Binding-site contacts:
Ligand atom C14 contacts residue 1PE1 of chain 2.F at 3.6 Å.
Ligand atom C12 contacts residue 1PE1 of chain 2.F at 3.9 Å.
Ligand atom O16 contacts residue PHE328 of chain 2.A at 3.8 Å.
Ligand atom N5 contacts residue 1PE1 of chain 2.F at 3.9 Å.
Ligand atom C11 contacts residue TYR118 of chain 2.A at 3.6 Å (hydrophobic).
Ligand atom N5 contacts residue PHE328 of chain 2.A at 3.5 Å.
Ligand atom O19 contacts residue GLY115 of chain 2.A at 3.4 Å.
Ligand atom C14 contacts residue PHE327 of chain 2.A at 3.5 Å (hydrophobic).
Ligand atom C13 contacts residue 1PE1 of chain 2.F at 3.6 Å.
Ligand atom O1 contacts residue TRP276 of chain 2.A at 3.9 Å.
Ligand atom O16 contacts residue HIS437 of chain 2.A at 3.8 Å.
Ligand atom N18 contacts residue 1PE1 of chain 2.F at 3.2 Å.
Ligand atom C15 contacts residue PHE328 of chain 2.A at 3.5 Å (hydrophobic).
Ligand atom C15 contacts residue 1PE1 of chain 2.F at 3.5 Å.
Ligand atom O16 contacts residue 1PE1 of chain 2.F at 3.2 Å.
Ligand atom O19 contacts residue SER197 of chain 2.A at 3.5 Å (h-bond).
Ligand atom C14 contacts residue PHE328 of chain 2.A at 3.6 Å (hydrophobic).
Ligand atom C13 contacts residue PHE328 of chain 2.A at 3.5 Å (hydrophobic).
Ligand atom C1 contacts residue PHE328 of chain 2.A at 3.6 Å (hydrophobic).
Ligand atom C5 contacts residue TYR67 of chain 2.A at 3.6 Å (hydrophobic).
Ligand atom C10 contacts residue TYR118 of chain 2.A at 3.6 Å (hydrophobic).
Ligand atom C10 contacts residue TYR331 of chain 2.A at 4.0 Å (hydrophobic).
Ligand atom O19 contacts residue 1PE1 of chain 2.F at 3.9 Å.
Ligand atom C10 contacts residue 1PE1 of chain 2.F at 3.9 Å.
Ligand atom N5 contacts residue TYR118 of chain 2.A at 2.8 Å (h-bond).
Ligand atom C12 contacts residue TYR118 of chain 2.A at 3.5 Å (hydrophobic).
Ligand atom C9 contacts residue TRP276 of chain 2.A at 3.8 Å (hydrophobic).
Ligand atom C6 contacts residue TYR67 of chain 2.A at 3.4 Å (hydrophobic).
Ligand atom O19 contacts residue GLY116 of chain 2.A at 3.9 Å.
Ligand atom C3 contacts residue TRP276 of chain 2.A at 3.8 Å (hydrophobic).
Ligand atom C1 contacts residue TYR118 of chain 2.A at 3.5 Å (hydrophobic).
Ligand atom O16 contacts residue PHE327 of chain 2.A at 3.8 Å.
Ligand atom C5 contacts residue TRP276 of chain 2.A at 3.7 Å (hydrophobic).
Ligand atom N4 contacts residue TRP276 of chain 2.A at 4.1 Å.
Ligand atom C1 contacts residue 1PE1 of chain 2.F at 3.6 Å.
Ligand atom C9 contacts residue TYR118 of chain 2.A at 3.9 Å (hydrophobic).
Ligand atom C17 contacts residue 1PE1 of chain 2.F at 3.9 Å.
Ligand atom C12 contacts residue PHE328 of chain 2.A at 3.4 Å (hydrophobic).
Ligand atom C7 contacts residue TRP276 of chain 2.A at 3.6 Å (hydrophobic).
Ligand atom C17 contacts residue TYR118 of chain 2.A at 3.8 Å (hydrophobic).

Sequence of chain 2.A:
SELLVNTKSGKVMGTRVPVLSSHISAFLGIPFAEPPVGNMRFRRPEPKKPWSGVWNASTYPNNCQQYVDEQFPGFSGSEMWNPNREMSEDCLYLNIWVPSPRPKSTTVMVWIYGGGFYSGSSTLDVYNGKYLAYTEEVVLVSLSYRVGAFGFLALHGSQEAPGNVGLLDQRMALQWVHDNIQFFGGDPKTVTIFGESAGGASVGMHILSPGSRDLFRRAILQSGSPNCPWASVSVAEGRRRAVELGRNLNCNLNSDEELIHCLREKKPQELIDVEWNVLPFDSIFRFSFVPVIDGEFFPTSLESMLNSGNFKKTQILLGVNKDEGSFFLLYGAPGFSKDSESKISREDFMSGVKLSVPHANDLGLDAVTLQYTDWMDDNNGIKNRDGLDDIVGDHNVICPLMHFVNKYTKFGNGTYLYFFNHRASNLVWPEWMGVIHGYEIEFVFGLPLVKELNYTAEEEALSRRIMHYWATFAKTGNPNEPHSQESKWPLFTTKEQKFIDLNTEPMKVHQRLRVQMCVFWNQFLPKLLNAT

The small molecule below binds the protein below.
Small molecule (SMILES): O/N=C/c1nc(CCCCCN2CCOCC2)ccc1O